Binding-site contacts:
Ligand atom O7 contacts residue ASN62 of chain 1.B at 3.9 Å.
Ligand atom O6 contacts residue PRO8 of chain 1.B at 3.6 Å.
Ligand atom C8 contacts residue GLY130 of chain 1.A at 4.0 Å.
Ligand atom O5 contacts residue ASN62 of chain 1.B at 2.3 Å (h-bond).
Ligand atom C8 contacts residue TRP30 of chain 3.B at 4.0 Å (hydrophobic).
Ligand atom C2 contacts residue GOL1 of chain 1.M at 3.7 Å.
Ligand atom C6 contacts residue GLN7 of chain 1.B at 3.6 Å.
Ligand atom C8 contacts residue THR65 of chain 1.B at 3.6 Å.
Ligand atom C2 contacts residue ASN62 of chain 1.B at 2.5 Å.
Ligand atom C8 contacts residue GOL1 of chain 1.M at 3.7 Å.
Ligand atom C4 contacts residue GOL1 of chain 1.M at 4.2 Å.
Ligand atom C7 contacts residue ASN62 of chain 1.B at 3.6 Å.
Ligand atom C6 contacts residue LEU28 of chain 3.B at 3.9 Å (hydrophobic).
Ligand atom C5 contacts residue ASN62 of chain 1.B at 3.6 Å.
Ligand atom C1 contacts residue ASN62 of chain 1.B at 1.4 Å.
Ligand atom C1 contacts residue GOL1 of chain 1.M at 3.6 Å.
Ligand atom O7 contacts residue ALA131 of chain 1.A at 4.2 Å.
Ligand atom C6 contacts residue ALA6 of chain 1.B at 4.1 Å (hydrophobic).
Ligand atom N2 contacts residue ASN62 of chain 1.B at 2.9 Å (h-bond).
Ligand atom O3 contacts residue GLU129 of chain 1.A at 4.0 Å.
Ligand atom C8 contacts residue GLU129 of chain 1.A at 3.4 Å.
Ligand atom O7 contacts residue LEU43 of chain 1.A at 3.9 Å.
Ligand atom O6 contacts residue GLN7 of chain 1.B at 2.7 Å (h-bond).
Ligand atom C8 contacts residue VAL153 of chain 1.A at 4.0 Å (hydrophobic).
Ligand atom O4 contacts residue PHE34 of chain 3.B at 4.0 Å.
Ligand atom O6 contacts residue GLU129 of chain 1.A at 3.8 Å.
Ligand atom C5 contacts residue GOL1 of chain 1.M at 4.1 Å.
Ligand atom C7 contacts residue GLU129 of chain 1.A at 3.8 Å.
Ligand atom C3 contacts residue GOL1 of chain 1.M at 3.4 Å.
Ligand atom C8 contacts residue ALA131 of chain 1.A at 4.0 Å (hydrophobic).
Ligand atom C5 contacts residue GLN7 of chain 1.B at 3.9 Å.
Ligand atom C7 contacts residue GOL1 of chain 1.M at 3.7 Å.
Ligand atom C6 contacts residue PHE34 of chain 3.B at 3.4 Å (hydrophobic).
Ligand atom C3 contacts residue ASN62 of chain 1.B at 3.8 Å.
Ligand atom O6 contacts residue LEU28 of chain 3.B at 4.2 Å.
Ligand atom O6 contacts residue LEU28 of chain 3.B at 3.5 Å.
Ligand atom C1 contacts residue GLN7 of chain 1.B at 3.7 Å.
Ligand atom N2 contacts residue GOL1 of chain 1.M at 2.9 Å (h-bond).
Ligand atom C8 contacts residue PRO8 of chain 1.B at 3.7 Å (hydrophobic).
Ligand atom O5 contacts residue GLN7 of chain 1.B at 2.9 Å (h-bond).

This small molecule binds to this protein.
Small molecule (SMILES): CC(=O)N[C@H]1[C@H](O[C@H]2[C@H](O)[C@@H](NC(C)=O)CO[C@@H]2CO)O[C@H](CO)[C@@H](O[C@@H]2O[C@H](CO[C@H]3O[C@H](CO)[C@@H](O)[C@H](O)[C@@H]3O)[C@@H](O)[C@H](O[C@H]3O[C@H](CO)[C@@H](O)[C@H](O)[C@@H]3O)[C@@H]2O)[C@@H]1O

Sequence of chain 1.B:
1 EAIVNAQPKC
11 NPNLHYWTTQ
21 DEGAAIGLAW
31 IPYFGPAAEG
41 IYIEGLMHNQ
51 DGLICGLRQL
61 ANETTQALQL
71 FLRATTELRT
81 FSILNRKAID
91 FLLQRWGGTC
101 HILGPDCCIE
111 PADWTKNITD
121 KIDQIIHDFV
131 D

Sequence of chain 3.B:
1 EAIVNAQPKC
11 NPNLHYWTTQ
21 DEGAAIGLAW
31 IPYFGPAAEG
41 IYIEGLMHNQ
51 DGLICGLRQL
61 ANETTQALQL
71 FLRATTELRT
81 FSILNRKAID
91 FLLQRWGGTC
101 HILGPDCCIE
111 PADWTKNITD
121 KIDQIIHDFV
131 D

Sequence of chain 1.A:
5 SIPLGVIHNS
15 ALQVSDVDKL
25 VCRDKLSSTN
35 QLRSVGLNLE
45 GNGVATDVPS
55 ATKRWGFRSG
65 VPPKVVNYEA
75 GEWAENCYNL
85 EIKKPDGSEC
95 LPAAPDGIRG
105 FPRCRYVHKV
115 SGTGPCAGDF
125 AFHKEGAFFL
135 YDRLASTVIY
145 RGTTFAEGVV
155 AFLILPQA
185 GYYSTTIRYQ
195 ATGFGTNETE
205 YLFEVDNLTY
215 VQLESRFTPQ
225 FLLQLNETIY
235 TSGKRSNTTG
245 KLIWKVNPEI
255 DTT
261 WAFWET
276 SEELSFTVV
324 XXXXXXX